Sequence of chain 1.A:
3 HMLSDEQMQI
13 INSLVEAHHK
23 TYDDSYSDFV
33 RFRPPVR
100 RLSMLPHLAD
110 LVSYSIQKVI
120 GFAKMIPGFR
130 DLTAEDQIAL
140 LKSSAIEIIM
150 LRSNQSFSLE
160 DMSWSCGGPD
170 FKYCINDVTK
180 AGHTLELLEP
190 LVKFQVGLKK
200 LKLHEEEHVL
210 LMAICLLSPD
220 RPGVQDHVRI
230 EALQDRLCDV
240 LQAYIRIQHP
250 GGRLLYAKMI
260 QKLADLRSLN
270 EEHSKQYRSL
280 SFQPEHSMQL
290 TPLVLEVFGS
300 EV

Sequence of chain 2.A:
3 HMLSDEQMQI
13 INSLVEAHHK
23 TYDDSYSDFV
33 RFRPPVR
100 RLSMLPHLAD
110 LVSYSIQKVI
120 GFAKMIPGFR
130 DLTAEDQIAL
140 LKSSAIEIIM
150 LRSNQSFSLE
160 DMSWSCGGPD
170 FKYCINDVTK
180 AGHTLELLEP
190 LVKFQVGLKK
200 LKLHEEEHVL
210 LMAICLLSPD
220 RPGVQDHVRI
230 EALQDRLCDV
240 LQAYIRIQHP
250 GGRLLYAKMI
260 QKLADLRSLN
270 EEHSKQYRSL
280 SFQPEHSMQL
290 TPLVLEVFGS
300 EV

A protein and the small-molecule ligand that binds it are described below.
Small molecule (SMILES): CC[C@H](C)[C@H](NC(=O)[C@H](CCCCN)NC(=O)[C@@H](N)Cc1cnc[nH]1)C(=O)N[C@@H](CC(C)C)C(=O)N[C@@H](Cc1cnc[nH]1)C(=O)N[C@@H](CCCN=C(N)N)C(=O)N[C@@H](CC(C)C)C(=O)N[C@@H](CC(C)C)C(=O)N[C@H](C=O)CCC(N)=O

Binding-site contacts:
Ligand atom CZ contacts residue GLU284 of chain 2.A at 3.5 Å.
Ligand atom C contacts residue GLU295 of chain 1.A at 3.7 Å.
Ligand atom CD1 contacts residue ILE137 of chain 1.A at 3.7 Å (hydrophobic).
Ligand atom NE2 contacts residue LYS123 of chain 1.A at 3.5 Å (salt-bridge).
Ligand atom CB contacts residue LYS123 of chain 1.A at 3.7 Å.
Ligand atom CD2 contacts residue LEU140 of chain 1.A at 3.5 Å (hydrophobic).
Ligand atom N contacts residue GLU295 of chain 1.A at 3.1 Å (salt-bridge).
Ligand atom NE contacts residue GLU284 of chain 2.A at 2.7 Å (salt-bridge).
Ligand atom CD contacts residue GLU284 of chain 2.A at 3.7 Å.
Ligand atom CB contacts residue ARG129 of chain 1.A at 3.6 Å.
Ligand atom CG contacts residue LYS123 of chain 1.A at 3.5 Å.
Ligand atom CD1 contacts residue MET287 of chain 2.A at 3.5 Å (hydrophobic).
Ligand atom NE2 contacts residue LYS141 of chain 1.A at 3.1 Å (salt-bridge).
Ligand atom O contacts residue ARG129 of chain 1.A at 3.4 Å (salt-bridge).
Ligand atom CA contacts residue GLU295 of chain 1.A at 3.4 Å.
Ligand atom CE1 contacts residue ALA133 of chain 1.A at 3.6 Å (hydrophobic).
Ligand atom N contacts residue GLU300 of chain 1.A at 2.9 Å (salt-bridge).
Ligand atom CG contacts residue GLU284 of chain 2.A at 3.6 Å.
Ligand atom CB contacts residue PRO283 of chain 2.A at 3.8 Å (hydrophobic).
Ligand atom NH2 contacts residue GLU284 of chain 2.A at 3.5 Å (salt-bridge).
Ligand atom O contacts residue LYS123 of chain 1.A at 3.7 Å.
Ligand atom CD1 contacts residue GLN136 of chain 1.A at 3.7 Å.
Ligand atom CA contacts residue GLU300 of chain 1.A at 3.4 Å.
Ligand atom CB contacts residue GLU295 of chain 1.A at 3.1 Å.
Ligand atom N contacts residue GLU295 of chain 1.A at 3.5 Å (salt-bridge).
Ligand atom ND1 contacts residue ILE137 of chain 1.A at 3.6 Å.
Ligand atom NE2 contacts residue VAL301 of chain 1.A at 3.7 Å.
Ligand atom CD2 contacts residue ILE119 of chain 1.A at 3.4 Å (hydrophobic).
Ligand atom CG contacts residue GLU300 of chain 1.A at 3.7 Å.
Ligand atom CA contacts residue GLU295 of chain 1.A at 3.4 Å.
Ligand atom N contacts residue GLU295 of chain 1.A at 2.9 Å (salt-bridge).
Ligand atom O contacts residue ILE119 of chain 1.A at 3.8 Å.
Ligand atom N contacts residue GLU295 of chain 1.A at 3.0 Å (salt-bridge).
Ligand atom CE1 contacts residue VAL301 of chain 1.A at 2.9 Å (hydrophobic).
Ligand atom CE1 contacts residue GLU300 of chain 1.A at 3.8 Å.
Ligand atom CD2 contacts residue LYS141 of chain 1.A at 3.7 Å.
Ligand atom CD2 contacts residue GLU300 of chain 1.A at 2.9 Å.
Ligand atom CD1 contacts residue LYS141 of chain 1.A at 3.5 Å.
Ligand atom C contacts residue GLU295 of chain 1.A at 3.2 Å.
Ligand atom NE2 contacts residue GLU300 of chain 1.A at 3.4 Å.